Binding-site contacts:
Ligand atom C13 contacts residue FEC1 of chain 1.R at 0.3 Å.
Ligand atom C08 contacts residue FEC1 of chain 1.R at 0.1 Å.
Ligand atom C32 contacts residue FEC1 of chain 1.R at 0.2 Å.
Ligand atom N04 contacts residue FEC1 of chain 1.R at 0.2 Å (h-bond).
Ligand atom C20 contacts residue FEC1 of chain 1.R at 0.2 Å.
Ligand atom O27 contacts residue FEC1 of chain 1.R at 0.1 Å (h-bond).
Ligand atom C22 contacts residue FEC1 of chain 1.R at 0.1 Å.
Ligand atom C40 contacts residue FEC1 of chain 1.R at 0.1 Å.
Ligand atom C29 contacts residue FEC1 of chain 1.R at 0.3 Å.
Ligand atom O15 contacts residue FEC1 of chain 1.R at 0.4 Å (h-bond).
Ligand atom C19 contacts residue FEC1 of chain 1.R at 0.1 Å.
Ligand atom C18 contacts residue FEC1 of chain 1.R at 0.1 Å.
Ligand atom C39 contacts residue FEC1 of chain 1.R at 0.1 Å.
Ligand atom C31 contacts residue FEC1 of chain 1.R at 0.4 Å.
Ligand atom C17 contacts residue FEC1 of chain 1.R at 0.2 Å.
Ligand atom O26 contacts residue FEC1 of chain 1.R at 0.2 Å (h-bond).
Ligand atom C06 contacts residue FEC1 of chain 1.R at 0.1 Å.
Ligand atom C07 contacts residue FEC1 of chain 1.R at 0.1 Å.
Ligand atom C11 contacts residue FEC1 of chain 1.R at 0.2 Å.
Ligand atom C14 contacts residue FEC1 of chain 1.R at 0.1 Å.
Ligand atom C24 contacts residue FEC1 of chain 1.R at 0.3 Å.
Ligand atom N03 contacts residue FEC1 of chain 1.R at 0.1 Å (h-bond).
Ligand atom C43 contacts residue FEC1 of chain 1.R at 0.1 Å.
Ligand atom C44 contacts residue FEC1 of chain 1.R at 0.1 Å.
Ligand atom C12 contacts residue FEC1 of chain 1.R at 0.1 Å.
Ligand atom C42 contacts residue FEC1 of chain 1.R at 0.1 Å.
Ligand atom FE contacts residue FEC1 of chain 1.R at 0.2 Å.
Ligand atom C41 contacts residue FEC1 of chain 1.R at 0.1 Å.
Ligand atom C33 contacts residue FEC1 of chain 1.R at 0.5 Å.
Ligand atom C21 contacts residue FEC1 of chain 1.R at 0.1 Å.
Ligand atom N02 contacts residue FEC1 of chain 1.R at 0.1 Å (h-bond).
Ligand atom C30 contacts residue FEC1 of chain 1.R at 0.5 Å.
Ligand atom C25 contacts residue FEC1 of chain 1.R at 0.0 Å.
Ligand atom O16 contacts residue FEC1 of chain 1.R at 0.1 Å (h-bond).
Ligand atom C09 contacts residue FEC1 of chain 1.R at 0.2 Å.
Ligand atom C10 contacts residue FEC1 of chain 1.R at 0.1 Å.
Ligand atom N05 contacts residue FEC1 of chain 1.R at 0.1 Å (h-bond).
Ligand atom C28 contacts residue FEC1 of chain 1.R at 0.3 Å.
Ligand atom C23 contacts residue FEC1 of chain 1.R at 0.2 Å.
Ligand atom C45 contacts residue FEC1 of chain 1.R at 0.1 Å.

Sequence of chain 1.D:
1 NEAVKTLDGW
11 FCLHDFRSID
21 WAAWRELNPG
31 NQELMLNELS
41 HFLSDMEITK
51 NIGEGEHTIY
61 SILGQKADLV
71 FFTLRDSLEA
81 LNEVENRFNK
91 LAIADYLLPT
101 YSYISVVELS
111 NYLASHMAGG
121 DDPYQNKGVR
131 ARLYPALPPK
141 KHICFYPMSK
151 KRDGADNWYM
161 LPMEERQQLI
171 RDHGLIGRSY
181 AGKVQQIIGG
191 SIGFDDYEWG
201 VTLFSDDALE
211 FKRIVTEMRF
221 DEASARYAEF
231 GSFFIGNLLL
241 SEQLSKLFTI

A small-molecule ligand and the protein it binds are described below.
Small molecule (SMILES): C=CC1=C(C)C2=Cc3c(C)c(CCC(=O)O)c4n3[Fe]35<-N6=C(C=c7c(CCC(=O)O)c(C)c(n73)=CC1=N->52)C(C)=C(CCC(=O)O)C6=C4